A small-molecule ligand and the protein it binds are described below.
Small molecule (SMILES): CC(C)CCC[C@@H](C)[C@H]1CC[C@H]2[C@@H]3CC=C4C[C@@H](OC(=O)CCC(=O)O)CC[C@]4(C)[C@H]3CC[C@]12C

Sequence of chain 1.A:
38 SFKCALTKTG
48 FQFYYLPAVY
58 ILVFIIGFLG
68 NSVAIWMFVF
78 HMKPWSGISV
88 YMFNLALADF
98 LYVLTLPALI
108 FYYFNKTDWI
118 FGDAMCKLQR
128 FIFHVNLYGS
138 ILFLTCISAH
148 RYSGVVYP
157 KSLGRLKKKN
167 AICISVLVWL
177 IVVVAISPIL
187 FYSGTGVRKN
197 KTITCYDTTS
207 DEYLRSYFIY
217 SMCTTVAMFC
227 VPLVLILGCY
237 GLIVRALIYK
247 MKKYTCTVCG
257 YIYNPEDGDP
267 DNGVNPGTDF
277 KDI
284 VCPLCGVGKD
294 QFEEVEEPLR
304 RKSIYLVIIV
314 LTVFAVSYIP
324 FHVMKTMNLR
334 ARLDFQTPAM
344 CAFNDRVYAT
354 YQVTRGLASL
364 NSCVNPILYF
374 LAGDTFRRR

Binding-site contacts:
Ligand atom CBA contacts residue BUR1 of chain 1.B at 4.0 Å.
Ligand atom CAM contacts residue PHE108 of chain 1.A at 3.8 Å (hydrophobic).
Ligand atom OAF contacts residue PHE111 of chain 1.A at 3.0 Å (h-bond).
Ligand atom CAX contacts residue PHE111 of chain 1.A at 3.3 Å (hydrophobic).
Ligand atom CBB contacts residue ILE62 of chain 1.A at 4.2 Å (hydrophobic).
Ligand atom CAV contacts residue PHE108 of chain 1.A at 3.5 Å (hydrophobic).
Ligand atom OAG contacts residue 1PE1 of chain 1.O at 3.0 Å (h-bond).
Ligand atom OAH contacts residue ASN112 of chain 1.A at 3.0 Å (h-bond).
Ligand atom CAD contacts residue PHE111 of chain 1.A at 3.8 Å (hydrophobic).
Ligand atom CAY contacts residue PHE108 of chain 1.A at 3.4 Å (hydrophobic).
Ligand atom CBG contacts residue 1PE1 of chain 1.O at 4.2 Å.
Ligand atom OAG contacts residue PHE108 of chain 1.A at 3.5 Å.
Ligand atom CAA contacts residue PHE65 of chain 1.A at 3.9 Å (hydrophobic).
Ligand atom CBC contacts residue PHE111 of chain 1.A at 4.2 Å (hydrophobic).
Ligand atom OAW contacts residue PHE111 of chain 1.A at 3.4 Å.
Ligand atom CAA contacts residue LEU66 of chain 1.A at 3.8 Å (hydrophobic).
Ligand atom CAI contacts residue ILE107 of chain 1.A at 3.7 Å (hydrophobic).
Ligand atom CAV contacts residue ILE107 of chain 1.A at 3.9 Å (hydrophobic).
Ligand atom OAH contacts residue PHE111 of chain 1.A at 4.2 Å.
Ligand atom CAM contacts residue ASN112 of chain 1.A at 4.1 Å.
Ligand atom OAF contacts residue ASN112 of chain 1.A at 4.2 Å.
Ligand atom CAQ contacts residue PHE61 of chain 1.A at 3.7 Å (hydrophobic).
Ligand atom CAM contacts residue PHE111 of chain 1.A at 3.5 Å (hydrophobic).
Ligand atom CBH contacts residue ILE107 of chain 1.A at 4.2 Å (hydrophobic).
Ligand atom CAB contacts residue BUR1 of chain 1.B at 3.5 Å.
Ligand atom CAL contacts residue PHE111 of chain 1.A at 3.3 Å (hydrophobic).
Ligand atom CAJ contacts residue ILE62 of chain 1.A at 3.8 Å (hydrophobic).
Ligand atom CAI contacts residue PRO104 of chain 1.A at 3.8 Å (hydrophobic).
Ligand atom CAA contacts residue ILE62 of chain 1.A at 4.1 Å (hydrophobic).
Ligand atom CAZ contacts residue ILE107 of chain 1.A at 3.7 Å (hydrophobic).
Ligand atom CAE contacts residue ILE58 of chain 1.A at 3.8 Å (hydrophobic).
Ligand atom CAP contacts residue PHE61 of chain 1.A at 3.6 Å (hydrophobic).
Ligand atom CAK contacts residue PRO104 of chain 1.A at 4.0 Å (hydrophobic).
Ligand atom CAY contacts residue PHE111 of chain 1.A at 4.0 Å (hydrophobic).
Ligand atom CAD contacts residue ILE107 of chain 1.A at 3.6 Å (hydrophobic).
Ligand atom CBC contacts residue PHE108 of chain 1.A at 3.8 Å (hydrophobic).
Ligand atom CAR contacts residue PHE111 of chain 1.A at 4.1 Å (hydrophobic).
Ligand atom CAK contacts residue ILE107 of chain 1.A at 4.2 Å (hydrophobic).
Ligand atom OAW contacts residue PHE108 of chain 1.A at 3.3 Å.
Ligand atom CAX contacts residue ASN112 of chain 1.A at 3.8 Å.